Sequence of chain 39.A:
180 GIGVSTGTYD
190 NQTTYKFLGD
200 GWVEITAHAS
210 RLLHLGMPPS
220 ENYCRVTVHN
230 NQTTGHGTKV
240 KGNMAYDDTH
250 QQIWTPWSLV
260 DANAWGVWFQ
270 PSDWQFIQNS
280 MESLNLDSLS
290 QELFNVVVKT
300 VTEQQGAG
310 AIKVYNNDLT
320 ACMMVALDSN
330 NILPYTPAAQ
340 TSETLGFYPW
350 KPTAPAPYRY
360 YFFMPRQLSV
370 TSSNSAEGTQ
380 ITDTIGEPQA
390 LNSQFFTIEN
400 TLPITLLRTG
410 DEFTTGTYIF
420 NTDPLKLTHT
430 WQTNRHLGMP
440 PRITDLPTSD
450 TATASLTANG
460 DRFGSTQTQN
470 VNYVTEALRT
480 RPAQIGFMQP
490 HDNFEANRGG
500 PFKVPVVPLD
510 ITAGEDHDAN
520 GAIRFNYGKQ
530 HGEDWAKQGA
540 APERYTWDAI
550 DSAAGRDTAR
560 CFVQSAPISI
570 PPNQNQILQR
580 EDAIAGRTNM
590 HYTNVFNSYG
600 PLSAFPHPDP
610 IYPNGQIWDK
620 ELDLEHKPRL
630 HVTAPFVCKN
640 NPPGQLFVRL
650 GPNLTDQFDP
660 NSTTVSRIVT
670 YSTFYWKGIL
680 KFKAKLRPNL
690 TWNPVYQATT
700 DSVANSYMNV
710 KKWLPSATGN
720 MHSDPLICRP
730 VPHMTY

A small-molecule ligand and the protein it binds are described below.
Small molecule (SMILES): Nc1ccn([C@H]2C[C@H](O)[C@@H](COP(=O)(O)O)O2)c(=O)n1

Binding-site contacts:
Ligand atom OP1 contacts residue PRO423 of chain 39.A at 3.6 Å.
Ligand atom C3' contacts residue TRP201 of chain 39.A at 4.1 Å (hydrophobic).
Ligand atom N4 contacts residue ASP199 of chain 39.A at 4.0 Å.
Ligand atom N4 contacts residue TRP201 of chain 39.A at 3.8 Å.
Ligand atom O2 contacts residue LYS682 of chain 39.A at 4.2 Å.
Ligand atom N1 contacts residue TRP201 of chain 39.A at 4.0 Å.
Ligand atom C5 contacts residue TRP201 of chain 39.A at 3.4 Å (hydrophobic).
Ligand atom O4' contacts residue TRP201 of chain 39.A at 4.5 Å.
Ligand atom C1' contacts residue LYS682 of chain 39.A at 4.5 Å.
Ligand atom C2' contacts residue TRP201 of chain 39.A at 3.6 Å (hydrophobic).
Ligand atom C6 contacts residue TRP201 of chain 39.A at 3.5 Å (hydrophobic).
Ligand atom N3 contacts residue TRP201 of chain 39.A at 3.6 Å.
Ligand atom C5' contacts residue TRP201 of chain 39.A at 3.5 Å (hydrophobic).
Ligand atom O3' contacts residue LYS682 of chain 39.A at 3.1 Å (salt-bridge).
Ligand atom N4 contacts residue GLY198 of chain 39.A at 3.8 Å.
Ligand atom O2 contacts residue LEU197 of chain 39.A at 4.0 Å.
Ligand atom C4 contacts residue TRP201 of chain 39.A at 3.3 Å (hydrophobic).
Ligand atom O5' contacts residue TRP201 of chain 39.A at 3.6 Å.
Ligand atom C3' contacts residue LYS682 of chain 39.A at 3.8 Å.
Ligand atom C2 contacts residue TRP201 of chain 39.A at 3.9 Å (hydrophobic).
Ligand atom O2 contacts residue TRP201 of chain 39.A at 4.3 Å.
Ligand atom C1' contacts residue TRP201 of chain 39.A at 4.5 Å (hydrophobic).
Ligand atom C4' contacts residue TRP201 of chain 39.A at 4.3 Å (hydrophobic).
Ligand atom C2' contacts residue LYS682 of chain 39.A at 3.6 Å.